Binding-site contacts:
Ligand atom O6 contacts residue ASP73 of chain 1.C at 3.2 Å (salt-bridge).
Ligand atom O4 contacts residue TYR113 of chain 1.C at 3.6 Å.
Ligand atom C1 contacts residue CYS121 of chain 1.C at 3.6 Å (hydrophobic).
Ligand atom O6 contacts residue CYS121 of chain 1.C at 3.3 Å.
Ligand atom C2 contacts residue CYS186 of chain 1.C at 3.8 Å (hydrophobic).
Ligand atom O3 contacts residue TRP37 of chain 1.C at 3.5 Å.
Ligand atom C1 contacts residue PHE235 of chain 1.C at 3.6 Å (hydrophobic).
Ligand atom C6 contacts residue CYS121 of chain 1.C at 3.0 Å (hydrophobic).
Ligand atom O6 contacts residue TRP37 of chain 1.C at 3.4 Å.
Ligand atom C3 contacts residue LYS147 of chain 1.C at 3.8 Å.
Ligand atom O4 contacts residue GLY234 of chain 1.C at 3.4 Å (h-bond).
Ligand atom C3 contacts residue ASP209 of chain 1.C at 3.4 Å.
Ligand atom O2 contacts residue ASP209 of chain 1.C at 2.7 Å (salt-bridge).
Ligand atom O2 contacts residue CYS186 of chain 1.C at 3.4 Å (h-bond).
Ligand atom O5 contacts residue TYR113 of chain 1.C at 3.2 Å (h-bond).
Ligand atom O2 contacts residue GLN251 of chain 1.D at 3.5 Å (h-bond).
Ligand atom O5 contacts residue CYS121 of chain 1.C at 3.5 Å.
Ligand atom O3 contacts residue GLN251 of chain 1.D at 3.1 Å (h-bond).
Ligand atom C4 contacts residue CYS121 of chain 1.C at 3.5 Å (hydrophobic).
Ligand atom O6 contacts residue CYS121 of chain 1.C at 3.6 Å (h-bond).
Ligand atom O1 contacts residue TRP37 of chain 1.C at 3.5 Å.
Ligand atom C4 contacts residue ASP72 of chain 1.C at 3.5 Å.
Ligand atom O3 contacts residue CYS121 of chain 1.C at 3.5 Å.
Ligand atom O6 contacts residue VAL19 of chain 1.D at 2.9 Å (h-bond).
Ligand atom C6 contacts residue ASP73 of chain 1.C at 3.6 Å.
Ligand atom C4 contacts residue TRP37 of chain 1.C at 3.6 Å (hydrophobic).
Ligand atom C6 contacts residue ASP72 of chain 1.C at 3.5 Å.
Ligand atom O4 contacts residue PHE235 of chain 1.C at 3.8 Å.
Ligand atom O5 contacts residue CYS121 of chain 1.C at 3.3 Å (h-bond).
Ligand atom O4 contacts residue LYS147 of chain 1.C at 3.0 Å (salt-bridge).
Ligand atom C3 contacts residue TRP37 of chain 1.C at 3.5 Å (hydrophobic).
Ligand atom O4 contacts residue ASP72 of chain 1.C at 2.7 Å (salt-bridge).
Ligand atom C6 contacts residue VAL19 of chain 1.D at 3.1 Å (hydrophobic).
Ligand atom C6 contacts residue TYR113 of chain 1.C at 3.6 Å (hydrophobic).
Ligand atom C6 contacts residue ASP209 of chain 1.C at 3.6 Å.
Ligand atom C6 contacts residue TRP188 of chain 1.C at 3.6 Å (hydrophobic).
Ligand atom O6 contacts residue ASP209 of chain 1.C at 3.7 Å.
Ligand atom O2 contacts residue ARG205 of chain 1.C at 3.1 Å (salt-bridge).
Ligand atom O3 contacts residue LYS147 of chain 1.C at 2.9 Å (salt-bridge).
Ligand atom O2 contacts residue TRP188 of chain 1.C at 3.5 Å (h-bond).

Sequence of chain 1.D:
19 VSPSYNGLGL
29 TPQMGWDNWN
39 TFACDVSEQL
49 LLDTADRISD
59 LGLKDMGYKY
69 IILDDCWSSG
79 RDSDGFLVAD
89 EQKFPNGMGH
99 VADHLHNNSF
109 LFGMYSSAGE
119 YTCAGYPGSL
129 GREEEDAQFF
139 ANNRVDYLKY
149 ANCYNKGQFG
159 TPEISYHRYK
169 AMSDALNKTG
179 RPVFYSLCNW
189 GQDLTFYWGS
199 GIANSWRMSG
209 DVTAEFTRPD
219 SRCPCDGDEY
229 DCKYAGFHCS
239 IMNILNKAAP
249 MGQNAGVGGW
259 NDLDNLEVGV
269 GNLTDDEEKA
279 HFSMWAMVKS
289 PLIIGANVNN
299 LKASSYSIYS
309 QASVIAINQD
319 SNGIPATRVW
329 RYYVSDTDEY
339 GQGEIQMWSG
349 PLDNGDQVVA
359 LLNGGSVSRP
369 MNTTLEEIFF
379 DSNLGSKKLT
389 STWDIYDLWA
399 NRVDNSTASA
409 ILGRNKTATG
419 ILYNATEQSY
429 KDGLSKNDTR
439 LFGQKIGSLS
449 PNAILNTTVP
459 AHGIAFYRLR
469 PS

The small molecule below binds the protein below.
Small molecule (SMILES): OC[C@H]1O[C@H](OC[C@H]2O[C@H](O[C@]3(CO)O[C@H](CO)[C@@H](O)[C@@H]3O)[C@H](O)[C@@H](O)[C@@H]2O)[C@H](O)[C@@H](O)[C@H]1O

Sequence of chain 1.C:
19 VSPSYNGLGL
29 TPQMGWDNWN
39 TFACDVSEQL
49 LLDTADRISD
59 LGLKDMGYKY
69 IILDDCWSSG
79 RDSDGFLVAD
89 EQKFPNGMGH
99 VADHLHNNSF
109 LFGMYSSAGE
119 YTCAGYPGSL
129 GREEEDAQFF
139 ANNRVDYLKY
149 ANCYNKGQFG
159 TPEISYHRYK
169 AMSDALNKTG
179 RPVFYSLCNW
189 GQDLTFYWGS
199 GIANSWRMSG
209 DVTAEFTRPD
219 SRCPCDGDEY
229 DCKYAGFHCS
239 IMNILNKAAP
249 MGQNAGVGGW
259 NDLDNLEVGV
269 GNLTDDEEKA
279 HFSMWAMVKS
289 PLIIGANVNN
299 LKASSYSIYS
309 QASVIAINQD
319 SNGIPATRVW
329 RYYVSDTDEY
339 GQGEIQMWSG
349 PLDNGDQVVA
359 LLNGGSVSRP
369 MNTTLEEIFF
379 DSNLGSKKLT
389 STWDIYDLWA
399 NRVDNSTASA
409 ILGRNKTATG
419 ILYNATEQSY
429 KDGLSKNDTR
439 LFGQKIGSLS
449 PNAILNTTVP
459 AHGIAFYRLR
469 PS